Sequence of chain 1.B:
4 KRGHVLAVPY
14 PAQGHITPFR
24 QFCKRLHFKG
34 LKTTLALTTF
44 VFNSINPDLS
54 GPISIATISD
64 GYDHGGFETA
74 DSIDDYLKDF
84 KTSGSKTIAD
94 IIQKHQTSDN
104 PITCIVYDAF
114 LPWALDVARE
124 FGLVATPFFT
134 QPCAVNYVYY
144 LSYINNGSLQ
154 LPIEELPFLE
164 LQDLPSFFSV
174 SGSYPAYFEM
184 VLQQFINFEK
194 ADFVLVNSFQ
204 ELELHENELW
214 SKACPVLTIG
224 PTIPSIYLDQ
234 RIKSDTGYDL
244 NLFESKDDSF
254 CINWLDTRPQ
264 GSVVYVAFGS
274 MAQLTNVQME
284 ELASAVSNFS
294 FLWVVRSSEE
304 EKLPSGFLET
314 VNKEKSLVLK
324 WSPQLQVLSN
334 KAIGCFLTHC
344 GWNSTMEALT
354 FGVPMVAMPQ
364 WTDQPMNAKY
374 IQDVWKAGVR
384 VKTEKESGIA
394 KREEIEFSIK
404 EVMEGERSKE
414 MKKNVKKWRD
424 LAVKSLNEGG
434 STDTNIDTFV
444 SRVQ

A protein and the small-molecule ligand that binds it are described below.
Small molecule (SMILES): O=C(O)c1ccccc1Br

Binding-site contacts:
Ligand atom C03 contacts residue BGC1 of chain 1.D at 4.4 Å.
Ligand atom BR1 contacts residue VAL184 of chain 1.B at 4.2 Å.
Ligand atom C01 contacts residue ALA15 of chain 1.B at 4.4 Å (hydrophobic).
Ligand atom C02 contacts residue TYR13 of chain 1.B at 3.7 Å (hydrophobic).
Ligand atom C01 contacts residue MET274 of chain 1.B at 3.5 Å (hydrophobic).
Ligand atom C05 contacts residue MET274 of chain 1.B at 4.2 Å (hydrophobic).
Ligand atom BR1 contacts residue MET183 of chain 1.B at 3.8 Å.
Ligand atom C06 contacts residue HIS18 of chain 1.B at 3.7 Å.
Ligand atom C03 contacts residue MET183 of chain 1.B at 3.9 Å (hydrophobic).
Ligand atom C03 contacts residue PHE113 of chain 1.B at 4.1 Å (hydrophobic).
Ligand atom C07 contacts residue PHE113 of chain 1.B at 3.8 Å (hydrophobic).
Ligand atom C02 contacts residue TYR180 of chain 1.B at 3.7 Å (hydrophobic).
Ligand atom C03 contacts residue TRP364 of chain 1.B at 4.0 Å (hydrophobic).
Ligand atom C01 contacts residue TYR13 of chain 1.B at 3.6 Å (hydrophobic).
Ligand atom C07 contacts residue GLN134 of chain 1.B at 3.5 Å.
Ligand atom BR1 contacts residue PHE113 of chain 1.B at 3.9 Å.
Ligand atom C05 contacts residue PHE113 of chain 1.B at 3.5 Å (hydrophobic).
Ligand atom C07 contacts residue THR365 of chain 1.B at 4.1 Å.
Ligand atom C07 contacts residue HIS18 of chain 1.B at 3.7 Å.
Ligand atom C04 contacts residue PHE113 of chain 1.B at 3.5 Å (hydrophobic).
Ligand atom C05 contacts residue HIS18 of chain 1.B at 4.0 Å.
Ligand atom O08 contacts residue THR365 of chain 1.B at 2.9 Å (h-bond).
Ligand atom O09 contacts residue HIS18 of chain 1.B at 2.8 Å (h-bond).
Ligand atom C02 contacts residue MET274 of chain 1.B at 4.3 Å (hydrophobic).
Ligand atom O08 contacts residue ASP366 of chain 1.B at 4.0 Å.
Ligand atom BR1 contacts residue THR365 of chain 1.B at 3.4 Å.
Ligand atom C04 contacts residue TRP364 of chain 1.B at 4.0 Å (hydrophobic).
Ligand atom C06 contacts residue MET274 of chain 1.B at 3.6 Å (hydrophobic).
Ligand atom C06 contacts residue PHE113 of chain 1.B at 4.1 Å (hydrophobic).
Ligand atom C03 contacts residue TYR180 of chain 1.B at 3.6 Å (hydrophobic).
Ligand atom O08 contacts residue GLN134 of chain 1.B at 3.0 Å (h-bond).
Ligand atom C04 contacts residue MET183 of chain 1.B at 4.1 Å (hydrophobic).
Ligand atom BR1 contacts residue PHE170 of chain 1.B at 4.0 Å.
Ligand atom C02 contacts residue BGC1 of chain 1.D at 3.4 Å.
Ligand atom O09 contacts residue PHE113 of chain 1.B at 4.1 Å.
Ligand atom BR1 contacts residue TRP364 of chain 1.B at 4.1 Å.
Ligand atom O09 contacts residue GLN134 of chain 1.B at 3.3 Å (h-bond).
Ligand atom C01 contacts residue BGC1 of chain 1.D at 3.7 Å.
Ligand atom O08 contacts residue PHE113 of chain 1.B at 4.1 Å.